Sequence of chain 1.F:
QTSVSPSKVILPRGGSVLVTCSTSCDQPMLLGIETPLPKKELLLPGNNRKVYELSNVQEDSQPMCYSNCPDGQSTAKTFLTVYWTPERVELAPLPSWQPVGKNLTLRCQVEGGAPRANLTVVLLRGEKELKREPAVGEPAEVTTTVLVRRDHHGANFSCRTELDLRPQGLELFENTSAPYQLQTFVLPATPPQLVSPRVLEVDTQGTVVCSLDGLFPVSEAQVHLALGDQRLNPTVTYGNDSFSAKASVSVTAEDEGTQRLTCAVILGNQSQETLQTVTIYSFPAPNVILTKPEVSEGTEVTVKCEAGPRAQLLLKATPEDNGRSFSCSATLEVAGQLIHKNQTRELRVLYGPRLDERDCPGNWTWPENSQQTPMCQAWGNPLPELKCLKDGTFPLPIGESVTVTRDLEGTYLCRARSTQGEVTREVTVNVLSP

Binding-site contacts:
Ligand atom C6 contacts residue ALA117 of chain 1.F at 3.6 Å (hydrophobic).
Ligand atom C5 contacts residue ASN118 of chain 1.F at 3.2 Å.
Ligand atom N2 contacts residue PRO167 of chain 1.F at 4.0 Å.
Ligand atom O6 contacts residue ASN118 of chain 1.F at 4.0 Å.
Ligand atom N2 contacts residue ASN118 of chain 1.F at 3.6 Å.
Ligand atom O7 contacts residue ASN118 of chain 1.F at 3.5 Å (h-bond).
Ligand atom C8 contacts residue PRO167 of chain 1.F at 3.7 Å (hydrophobic).
Ligand atom O6 contacts residue ALA117 of chain 1.F at 2.3 Å.
Ligand atom C2 contacts residue ASN118 of chain 1.F at 2.7 Å.
Ligand atom C1 contacts residue ASN118 of chain 1.F at 1.6 Å.
Ligand atom O5 contacts residue ALA117 of chain 1.F at 3.5 Å (h-bond).
Ligand atom C5 contacts residue ALA117 of chain 1.F at 4.2 Å (hydrophobic).
Ligand atom C4 contacts residue ASN118 of chain 1.F at 3.8 Å.
Ligand atom C1 contacts residue GLN168 of chain 1.F at 4.0 Å.
Ligand atom C8 contacts residue ASP164 of chain 1.F at 4.5 Å.
Ligand atom C5 contacts residue GLN168 of chain 1.F at 4.5 Å.
Ligand atom C1 contacts residue PRO167 of chain 1.F at 4.4 Å (hydrophobic).
Ligand atom C2 contacts residue ALA117 of chain 1.F at 4.0 Å (hydrophobic).
Ligand atom O7 contacts residue ALA117 of chain 1.F at 4.5 Å.
Ligand atom C7 contacts residue PRO167 of chain 1.F at 3.9 Å (hydrophobic).
Ligand atom O5 contacts residue GLN168 of chain 1.F at 4.0 Å.
Ligand atom C3 contacts residue ASN118 of chain 1.F at 3.8 Å.
Ligand atom O5 contacts residue ASN118 of chain 1.F at 1.8 Å (h-bond).
Ligand atom C4 contacts residue ALA117 of chain 1.F at 4.2 Å (hydrophobic).
Ligand atom C1 contacts residue ALA117 of chain 1.F at 3.9 Å (hydrophobic).
Ligand atom C7 contacts residue ASN118 of chain 1.F at 3.9 Å.
Ligand atom C6 contacts residue ASN118 of chain 1.F at 4.0 Å.

A protein and the small-molecule ligand that binds it are described below.
Small molecule (SMILES): CC(=O)N[C@@H]1[C@@H](O)[C@H](O)[C@@H](CO)O[C@H]1O